Sequence of chain 1.E:
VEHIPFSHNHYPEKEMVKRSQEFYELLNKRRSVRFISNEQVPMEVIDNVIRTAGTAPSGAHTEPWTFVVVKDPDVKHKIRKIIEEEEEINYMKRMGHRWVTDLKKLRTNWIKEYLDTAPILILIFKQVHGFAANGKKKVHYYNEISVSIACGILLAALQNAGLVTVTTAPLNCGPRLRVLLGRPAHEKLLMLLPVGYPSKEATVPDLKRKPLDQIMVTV

Binding-site contacts:
Ligand atom C contacts residue TYR130 of chain 1.D at 3.6 Å (hydrophobic).
Ligand atom CB contacts residue TYR130 of chain 1.D at 3.7 Å (hydrophobic).
Ligand atom O contacts residue TYR130 of chain 1.D at 2.6 Å (h-bond).
Ligand atom F contacts residue TYR181 of chain 1.E at 3.6 Å.
Ligand atom O contacts residue THR147 of chain 1.D at 3.7 Å.
Ligand atom N contacts residue FMN1 of chain 1.M at 2.8 Å (h-bond).
Ligand atom C contacts residue FMN1 of chain 1.M at 3.5 Å.
Ligand atom C contacts residue GLU126 of chain 1.D at 3.5 Å.
Ligand atom CD1 contacts residue TRP138 of chain 1.D at 3.8 Å (hydrophobic).
Ligand atom CD2 contacts residue LEU142 of chain 1.D at 3.9 Å (hydrophobic).
Ligand atom F contacts residue GLY98 of chain 1.E at 3.7 Å.
Ligand atom OH contacts residue FMN1 of chain 1.M at 2.7 Å (h-bond).
Ligand atom CG contacts residue LEU142 of chain 1.D at 3.6 Å (hydrophobic).
Ligand atom N contacts residue GLU126 of chain 1.D at 2.7 Å (salt-bridge).
Ligand atom F contacts residue ALA99 of chain 1.E at 3.6 Å.
Ligand atom O contacts residue LYS151 of chain 1.D at 2.7 Å (salt-bridge).
Ligand atom OXT contacts residue LYS151 of chain 1.D at 3.0 Å (salt-bridge).
Ligand atom CG contacts residue FMN1 of chain 1.M at 3.6 Å.
Ligand atom CZ contacts residue LEU142 of chain 1.D at 3.9 Å (hydrophobic).
Ligand atom CZ contacts residue ALA99 of chain 1.E at 3.8 Å (hydrophobic).
Ligand atom CD1 contacts residue FMN1 of chain 1.M at 3.7 Å.
Ligand atom CA contacts residue GLU126 of chain 1.D at 3.2 Å.
Ligand atom CZ contacts residue FMN1 of chain 1.M at 3.5 Å.
Ligand atom CD2 contacts residue THR147 of chain 1.D at 3.9 Å.
Ligand atom CA contacts residue FMN1 of chain 1.M at 3.6 Å.
Ligand atom CD2 contacts residue FMN1 of chain 1.M at 3.2 Å.
Ligand atom O contacts residue ASN148 of chain 1.D at 3.9 Å.
Ligand atom CB contacts residue LEU142 of chain 1.D at 3.6 Å (hydrophobic).
Ligand atom CA contacts residue TYR130 of chain 1.D at 3.9 Å (hydrophobic).
Ligand atom C contacts residue LYS151 of chain 1.D at 3.2 Å.
Ligand atom CE2 contacts residue FMN1 of chain 1.M at 3.3 Å.
Ligand atom N contacts residue ALA208 of chain 1.D at 3.4 Å (h-bond).
Ligand atom F contacts residue FMN1 of chain 1.M at 3.8 Å.
Ligand atom OH contacts residue ALA99 of chain 1.E at 2.8 Å (h-bond).
Ligand atom OXT contacts residue FMN1 of chain 1.M at 3.0 Å (h-bond).
Ligand atom CE2 contacts residue LEU145 of chain 1.D at 4.0 Å (hydrophobic).
Ligand atom OH contacts residue GLY98 of chain 1.E at 3.7 Å.
Ligand atom CE2 contacts residue LEU142 of chain 1.D at 3.8 Å (hydrophobic).
Ligand atom CE1 contacts residue FMN1 of chain 1.M at 3.6 Å.
Ligand atom OXT contacts residue GLU126 of chain 1.D at 3.3 Å (salt-bridge).

Sequence of chain 1.D:
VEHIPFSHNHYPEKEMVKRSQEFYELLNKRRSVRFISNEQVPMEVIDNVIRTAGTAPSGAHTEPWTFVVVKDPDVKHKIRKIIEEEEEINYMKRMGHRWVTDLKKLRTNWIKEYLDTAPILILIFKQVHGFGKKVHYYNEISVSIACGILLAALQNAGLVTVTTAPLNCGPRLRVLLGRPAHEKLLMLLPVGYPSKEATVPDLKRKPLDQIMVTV

The protein below binds the small molecule below.
Small molecule (SMILES): N[C@@H](Cc1ccc(O)c(F)c1)C(=O)O